This small molecule binds to this protein.
Small molecule (SMILES): OCc1ccccc1

Sequence of chain 1.B:
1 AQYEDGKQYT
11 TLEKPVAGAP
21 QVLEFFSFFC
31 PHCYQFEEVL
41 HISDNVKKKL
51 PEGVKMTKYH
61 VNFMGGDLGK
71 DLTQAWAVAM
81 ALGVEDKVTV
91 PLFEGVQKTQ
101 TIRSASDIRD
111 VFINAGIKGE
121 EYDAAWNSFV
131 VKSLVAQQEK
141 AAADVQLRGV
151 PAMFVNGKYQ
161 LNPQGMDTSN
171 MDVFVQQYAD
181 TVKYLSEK

Binding-site contacts:
Ligand atom C4 contacts residue PHE129 of chain 1.B at 4.1 Å (hydrophobic).
Ligand atom O contacts residue ALA124 of chain 1.B at 3.5 Å (h-bond).
Ligand atom C1 contacts residue SER128 of chain 1.B at 4.3 Å.
Ligand atom C contacts residue SER128 of chain 1.B at 3.7 Å.
Ligand atom C6 contacts residue PHE129 of chain 1.B at 4.4 Å (hydrophobic).
Ligand atom C contacts residue ASN127 of chain 1.B at 4.3 Å.
Ligand atom C5 contacts residue PHE129 of chain 1.B at 4.1 Å (hydrophobic).
Ligand atom C contacts residue ALA124 of chain 1.B at 3.5 Å (hydrophobic).
Ligand atom C3 contacts residue PHE129 of chain 1.B at 4.5 Å (hydrophobic).
Ligand atom C6 contacts residue ASN127 of chain 1.B at 4.3 Å.
Ligand atom C5 contacts residue SER128 of chain 1.B at 4.1 Å.
Ligand atom O contacts residue SER128 of chain 1.B at 3.6 Å.
Ligand atom C6 contacts residue SER128 of chain 1.B at 3.8 Å.
Ligand atom C1 contacts residue ASN127 of chain 1.B at 3.9 Å.